Sequence of chain 11.E:
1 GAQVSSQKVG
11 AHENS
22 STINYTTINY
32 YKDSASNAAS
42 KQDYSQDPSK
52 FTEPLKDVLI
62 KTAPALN

The small molecule below binds the protein below.
Small molecule (SMILES): CC[C@H](C)[C@H](N)C(=O)N[C@@H](CO)C(=O)N[C@@H](CCC(=O)O)C(=O)N[C@H](C=O)C(C)C

Binding-site contacts:
Ligand atom CA contacts residue VAL4 of chain 11.E at 3.5 Å (hydrophobic).
Ligand atom CG2 contacts residue ALA2 of chain 11.E at 4.0 Å (hydrophobic).
Ligand atom C contacts residue ALA2 of chain 11.E at 4.3 Å (hydrophobic).
Ligand atom CB contacts residue GLN3 of chain 11.E at 4.4 Å.
Ligand atom CB contacts residue VAL4 of chain 11.E at 4.5 Å (hydrophobic).
Ligand atom N contacts residue ALA2 of chain 11.E at 3.0 Å (h-bond).
Ligand atom CB contacts residue VAL4 of chain 11.E at 4.3 Å (hydrophobic).
Ligand atom CB contacts residue ALA2 of chain 11.E at 4.3 Å (hydrophobic).
Ligand atom C contacts residue VAL4 of chain 11.E at 4.0 Å (hydrophobic).
Ligand atom CA contacts residue VAL4 of chain 11.E at 4.0 Å (hydrophobic).
Ligand atom O contacts residue SER6 of chain 11.E at 4.1 Å.
Ligand atom C contacts residue VAL4 of chain 11.E at 4.2 Å (hydrophobic).
Ligand atom C contacts residue VAL4 of chain 11.E at 3.6 Å (hydrophobic).
Ligand atom O contacts residue ALA2 of chain 11.E at 3.9 Å.
Ligand atom O contacts residue VAL4 of chain 11.E at 3.8 Å.
Ligand atom CB contacts residue GLN3 of chain 11.E at 3.4 Å.
Ligand atom CG2 contacts residue GLN3 of chain 11.E at 3.4 Å.
Ligand atom CA contacts residue ALA2 of chain 11.E at 4.0 Å (hydrophobic).
Ligand atom CG2 contacts residue VAL4 of chain 11.E at 3.8 Å (hydrophobic).
Ligand atom CG2 contacts residue SER5 of chain 11.E at 3.7 Å.
Ligand atom C contacts residue ALA2 of chain 11.E at 3.7 Å (hydrophobic).
Ligand atom CD contacts residue VAL4 of chain 11.E at 3.8 Å (hydrophobic).
Ligand atom O contacts residue VAL4 of chain 11.E at 2.9 Å (h-bond).
Ligand atom OE1 contacts residue ASN25 of chain 11.E at 4.4 Å.
Ligand atom O contacts residue SER5 of chain 11.E at 3.8 Å.
Ligand atom CB contacts residue ALA2 of chain 11.E at 3.4 Å (hydrophobic).
Ligand atom OE2 contacts residue VAL4 of chain 11.E at 3.6 Å.
Ligand atom N contacts residue VAL4 of chain 11.E at 3.0 Å (h-bond).
Ligand atom OG contacts residue GLN3 of chain 11.E at 3.3 Å (h-bond).
Ligand atom CA contacts residue ALA2 of chain 11.E at 3.5 Å (hydrophobic).
Ligand atom C contacts residue GLN3 of chain 11.E at 3.9 Å.
Ligand atom CA contacts residue GLN3 of chain 11.E at 4.2 Å.
Ligand atom CG1 contacts residue GLN3 of chain 11.E at 4.1 Å.
Ligand atom O contacts residue GLN3 of chain 11.E at 3.1 Å (h-bond).
Ligand atom OE1 contacts residue VAL4 of chain 11.E at 3.5 Å.